Sequence of chain 1.A:
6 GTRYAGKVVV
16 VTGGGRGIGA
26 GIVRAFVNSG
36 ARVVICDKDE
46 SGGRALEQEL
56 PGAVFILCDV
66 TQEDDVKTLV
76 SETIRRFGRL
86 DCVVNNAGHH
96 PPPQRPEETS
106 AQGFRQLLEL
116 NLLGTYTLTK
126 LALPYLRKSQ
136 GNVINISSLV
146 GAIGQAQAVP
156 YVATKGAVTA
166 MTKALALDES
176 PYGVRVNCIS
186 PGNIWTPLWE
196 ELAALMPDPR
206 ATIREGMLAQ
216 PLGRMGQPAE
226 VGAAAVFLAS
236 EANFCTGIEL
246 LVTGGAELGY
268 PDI

Sequence of chain 4.A:
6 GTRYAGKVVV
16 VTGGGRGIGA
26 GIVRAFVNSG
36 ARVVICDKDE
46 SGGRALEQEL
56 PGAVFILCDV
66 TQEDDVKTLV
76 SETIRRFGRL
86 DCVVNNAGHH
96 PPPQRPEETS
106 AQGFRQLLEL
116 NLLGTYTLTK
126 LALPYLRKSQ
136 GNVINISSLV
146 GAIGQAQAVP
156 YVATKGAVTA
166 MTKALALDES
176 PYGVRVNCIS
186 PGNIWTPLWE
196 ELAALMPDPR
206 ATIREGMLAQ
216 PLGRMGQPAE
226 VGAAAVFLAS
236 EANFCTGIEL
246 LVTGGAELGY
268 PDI

A protein and the small-molecule ligand that binds it are described below.
Small molecule (SMILES): CN(c1ccc(F)c(O)c1)c1cccc(-c2cccc(O)c2F)n1

Binding-site contacts:
Ligand atom O01 contacts residue NAD1 of chain 1.C at 2.9 Å.
Ligand atom C04 contacts residue NAD1 of chain 1.C at 3.5 Å.
Ligand atom C05 contacts residue TYR156 of chain 1.A at 3.4 Å (hydrophobic).
Ligand atom C11 contacts residue TRP194 of chain 1.A at 3.5 Å (hydrophobic).
Ligand atom F01 contacts residue SER143 of chain 1.A at 2.9 Å.
Ligand atom F01 contacts residue VAL145 of chain 1.A at 3.4 Å.
Ligand atom C15 contacts residue GLN150 of chain 1.A at 3.4 Å.
Ligand atom C06 contacts residue TYR156 of chain 1.A at 3.5 Å (hydrophobic).
Ligand atom C06 contacts residue HIS95 of chain 1.A at 3.6 Å.
Ligand atom C02 contacts residue ASN188 of chain 1.A at 3.4 Å.
Ligand atom C17 contacts residue GLN150 of chain 1.A at 3.7 Å.
Ligand atom O01 contacts residue SER143 of chain 1.A at 2.5 Å (h-bond).
Ligand atom O02 contacts residue HIS95 of chain 1.A at 3.8 Å.
Ligand atom F01 contacts residue NAD1 of chain 1.C at 3.7 Å.
Ligand atom C14 contacts residue GLN150 of chain 1.A at 3.7 Å.
Ligand atom C13 contacts residue GLN150 of chain 1.A at 3.6 Å.
Ligand atom C07 contacts residue NAD1 of chain 1.C at 3.7 Å.
Ligand atom C18 contacts residue ALA151 of chain 1.A at 3.4 Å (hydrophobic).
Ligand atom C04 contacts residue SER143 of chain 1.A at 3.6 Å.
Ligand atom C03 contacts residue TYR255 of chain 4.A at 3.2 Å (hydrophobic).
Ligand atom C11 contacts residue LEU197 of chain 1.A at 3.3 Å (hydrophobic).
Ligand atom O02 contacts residue GLN152 of chain 1.A at 3.2 Å (h-bond).
Ligand atom C03 contacts residue ASN188 of chain 1.A at 3.5 Å.
Ligand atom C05 contacts residue SER143 of chain 1.A at 3.5 Å.
Ligand atom F02 contacts residue HIS95 of chain 1.A at 3.0 Å.
Ligand atom C16 contacts residue GLN150 of chain 1.A at 3.4 Å.
Ligand atom C12 contacts residue LEU197 of chain 1.A at 3.7 Å (hydrophobic).
Ligand atom F01 contacts residue PRO186 of chain 1.A at 3.7 Å.
Ligand atom F01 contacts residue TYR255 of chain 4.A at 2.9 Å.
Ligand atom O01 contacts residue TYR156 of chain 1.A at 2.5 Å (h-bond).
Ligand atom C12 contacts residue TRP194 of chain 1.A at 3.5 Å (hydrophobic).
Ligand atom C18 contacts residue GLN150 of chain 1.A at 3.7 Å.
Ligand atom C04 contacts residue TYR255 of chain 4.A at 3.5 Å (hydrophobic).
Ligand atom O02 contacts residue ALA151 of chain 1.A at 2.9 Å (h-bond).
Ligand atom C07 contacts residue TRP194 of chain 1.A at 3.7 Å (hydrophobic).
Ligand atom C10 contacts residue LEU197 of chain 1.A at 3.5 Å (hydrophobic).
Ligand atom C13 contacts residue ALA151 of chain 1.A at 3.0 Å (hydrophobic).
Ligand atom C06 contacts residue NAD1 of chain 1.C at 3.6 Å.
Ligand atom N02 contacts residue GLN150 of chain 1.A at 3.6 Å (h-bond).
Ligand atom C05 contacts residue NAD1 of chain 1.C at 3.2 Å.